This protein binds this small molecule.
Small molecule (SMILES): CC(=O)N[C@@H]1[C@@H](O)[C@H](O)[C@@H](CO)O[C@H]1O

Binding-site contacts:
Ligand atom C3 contacts residue GOL1 of chain 1.V at 3.9 Å.
Ligand atom O5 contacts residue ASN241 of chain 1.A at 2.4 Å (h-bond).
Ligand atom O4 contacts residue GOL1 of chain 1.V at 3.8 Å.
Ligand atom C8 contacts residue ASN245 of chain 1.A at 3.4 Å.
Ligand atom N2 contacts residue LYS248 of chain 1.A at 4.4 Å.
Ligand atom C2 contacts residue ASN241 of chain 1.A at 2.6 Å.
Ligand atom C3 contacts residue ASN241 of chain 1.A at 3.9 Å.
Ligand atom N2 contacts residue ASN241 of chain 1.A at 3.0 Å (h-bond).
Ligand atom C1 contacts residue ASN245 of chain 1.A at 3.7 Å.
Ligand atom C1 contacts residue ASN241 of chain 1.A at 1.5 Å.
Ligand atom C7 contacts residue LYS248 of chain 1.A at 4.1 Å.
Ligand atom C7 contacts residue ASN241 of chain 1.A at 3.6 Å.
Ligand atom O7 contacts residue ASN241 of chain 1.A at 3.8 Å.
Ligand atom O3 contacts residue LYS248 of chain 1.A at 4.1 Å.
Ligand atom C5 contacts residue GOL1 of chain 1.V at 4.2 Å.
Ligand atom C8 contacts residue LEU244 of chain 1.A at 3.7 Å (hydrophobic).
Ligand atom C2 contacts residue ASN245 of chain 1.A at 3.7 Å.
Ligand atom N2 contacts residue ASN245 of chain 1.A at 2.7 Å (h-bond).
Ligand atom C4 contacts residue ASN241 of chain 1.A at 4.3 Å.
Ligand atom C8 contacts residue LYS248 of chain 1.A at 3.9 Å.
Ligand atom C3 contacts residue ASN245 of chain 1.A at 4.3 Å.
Ligand atom C7 contacts residue ASN245 of chain 1.A at 3.5 Å.
Ligand atom C5 contacts residue ASN241 of chain 1.A at 3.7 Å.
Ligand atom C4 contacts residue GOL1 of chain 1.V at 4.2 Å.

Sequence of chain 1.A:
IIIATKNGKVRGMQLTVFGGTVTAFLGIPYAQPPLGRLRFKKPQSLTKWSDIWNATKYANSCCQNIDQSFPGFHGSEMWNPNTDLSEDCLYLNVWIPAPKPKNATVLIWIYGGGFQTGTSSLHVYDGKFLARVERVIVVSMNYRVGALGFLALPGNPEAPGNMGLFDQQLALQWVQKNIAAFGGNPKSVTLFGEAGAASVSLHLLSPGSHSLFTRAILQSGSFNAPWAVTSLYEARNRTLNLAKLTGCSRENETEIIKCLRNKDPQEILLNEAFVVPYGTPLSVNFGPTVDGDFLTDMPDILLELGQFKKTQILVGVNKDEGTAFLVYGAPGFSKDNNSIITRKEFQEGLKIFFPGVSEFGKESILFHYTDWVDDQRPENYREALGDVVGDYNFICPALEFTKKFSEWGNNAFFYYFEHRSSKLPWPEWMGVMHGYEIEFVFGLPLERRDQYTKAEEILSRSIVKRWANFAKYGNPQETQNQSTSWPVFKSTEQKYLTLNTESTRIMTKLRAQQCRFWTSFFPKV